Binding-site contacts:
Ligand atom C7 contacts residue PRO178 of chain 1.A at 4.0 Å (hydrophobic).
Ligand atom N2 contacts residue ASN160 of chain 1.A at 2.8 Å (h-bond).
Ligand atom O7 contacts residue ASN160 of chain 1.A at 2.9 Å (h-bond).
Ligand atom C2 contacts residue ASN160 of chain 1.A at 2.4 Å.
Ligand atom C1 contacts residue ASN160 of chain 1.A at 1.4 Å.
Ligand atom C2 contacts residue LEU161 of chain 1.A at 4.2 Å (hydrophobic).
Ligand atom C4 contacts residue ASN160 of chain 1.A at 4.2 Å.
Ligand atom O5 contacts residue ASN160 of chain 1.A at 2.4 Å (h-bond).
Ligand atom C8 contacts residue THR34 of chain 1.A at 4.0 Å.
Ligand atom C5 contacts residue ASN160 of chain 1.A at 3.6 Å.
Ligand atom O7 contacts residue LEU161 of chain 1.A at 3.6 Å.
Ligand atom C7 contacts residue ASN160 of chain 1.A at 3.1 Å.
Ligand atom C7 contacts residue THR34 of chain 1.A at 4.4 Å.
Ligand atom C8 contacts residue PRO178 of chain 1.A at 3.9 Å (hydrophobic).
Ligand atom O5 contacts residue LEU161 of chain 1.A at 4.2 Å.
Ligand atom C3 contacts residue ASN160 of chain 1.A at 3.8 Å.
Ligand atom C8 contacts residue ASN160 of chain 1.A at 4.3 Å.
Ligand atom N2 contacts residue THR34 of chain 1.A at 4.3 Å.
Ligand atom O7 contacts residue PRO178 of chain 1.A at 3.3 Å.
Ligand atom C1 contacts residue THR34 of chain 1.A at 4.1 Å.
Ligand atom C1 contacts residue LEU161 of chain 1.A at 4.4 Å (hydrophobic).

This small molecule binds to this protein.
Small molecule (SMILES): CC(=O)N[C@@H]1[C@@H](O)[C@H](O)[C@@H](CO)O[C@H]1O

Sequence of chain 1.A:
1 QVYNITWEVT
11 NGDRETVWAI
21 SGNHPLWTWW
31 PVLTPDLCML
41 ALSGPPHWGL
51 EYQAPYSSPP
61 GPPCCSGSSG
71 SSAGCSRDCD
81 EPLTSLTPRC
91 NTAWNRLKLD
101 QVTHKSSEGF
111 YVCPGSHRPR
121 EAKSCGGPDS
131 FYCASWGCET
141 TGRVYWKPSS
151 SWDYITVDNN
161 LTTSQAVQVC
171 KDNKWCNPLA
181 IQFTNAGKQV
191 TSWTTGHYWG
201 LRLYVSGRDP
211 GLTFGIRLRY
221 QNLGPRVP